The protein below binds the small molecule below.
Small molecule (SMILES): C[C@H](CCC(=O)O)[C@H]1CC[C@H]2[C@@H]3[C@H](O)C[C@@H]4C[C@H](O)CC[C@]4(C)[C@H]3C[C@H](O)[C@]12C

Binding-site contacts:
Ligand atom C4 contacts residue SER261 of chain 1.P at 3.8 Å.
Ligand atom O12 contacts residue TRP259 of chain 1.P at 2.3 Å (h-bond).
Ligand atom O12 contacts residue GLY260 of chain 1.P at 4.3 Å.
Ligand atom C24 contacts residue TRP258 of chain 1.P at 4.0 Å (hydrophobic).
Ligand atom O25 contacts residue TRP258 of chain 1.P at 3.2 Å.
Ligand atom O25 contacts residue VAL254 of chain 1.P at 4.0 Å.
Ligand atom C3 contacts residue SER261 of chain 1.P at 3.5 Å.
Ligand atom C14 contacts residue TRP258 of chain 1.P at 4.4 Å (hydrophobic).
Ligand atom O25 contacts residue TRP259 of chain 1.P at 4.1 Å.
Ligand atom C9 contacts residue SER261 of chain 1.P at 3.5 Å.
Ligand atom C14 contacts residue SER261 of chain 1.P at 4.5 Å.
Ligand atom C23 contacts residue TRP258 of chain 1.P at 4.5 Å (hydrophobic).
Ligand atom C21 contacts residue TRP259 of chain 1.P at 3.4 Å (hydrophobic).
Ligand atom O3 contacts residue PRO117 of chain 1.P at 3.6 Å.
Ligand atom C10 contacts residue SER261 of chain 1.P at 4.2 Å.
Ligand atom C12 contacts residue TRP259 of chain 1.P at 3.6 Å (hydrophobic).
Ligand atom O12 contacts residue TRP258 of chain 1.P at 3.9 Å.
Ligand atom O3 contacts residue SER261 of chain 1.P at 2.7 Å (h-bond).
Ligand atom C22 contacts residue TRP258 of chain 1.P at 3.7 Å (hydrophobic).
Ligand atom C16 contacts residue TRP258 of chain 1.P at 3.1 Å (hydrophobic).
Ligand atom O26 contacts residue VAL254 of chain 1.P at 4.3 Å.
Ligand atom C2 contacts residue PRO117 of chain 1.P at 3.6 Å (hydrophobic).
Ligand atom C11 contacts residue SER261 of chain 1.P at 3.8 Å.
Ligand atom C15 contacts residue TRP258 of chain 1.P at 4.1 Å (hydrophobic).
Ligand atom C2 contacts residue TRP116 of chain 1.P at 3.9 Å (hydrophobic).
Ligand atom C17 contacts residue TRP258 of chain 1.P at 4.2 Å (hydrophobic).
Ligand atom O7 contacts residue SER261 of chain 1.P at 4.1 Å.
Ligand atom C3 contacts residue PRO117 of chain 1.P at 4.2 Å (hydrophobic).
Ligand atom C17 contacts residue TRP259 of chain 1.P at 4.1 Å (hydrophobic).
Ligand atom C1 contacts residue TRP116 of chain 1.P at 4.4 Å (hydrophobic).
Ligand atom O26 contacts residue TRP258 of chain 1.P at 4.2 Å.
Ligand atom C1 contacts residue SER261 of chain 1.P at 3.9 Å.
Ligand atom O12 contacts residue SER261 of chain 1.P at 4.3 Å.
Ligand atom C11 contacts residue TRP259 of chain 1.P at 4.1 Å (hydrophobic).
Ligand atom C2 contacts residue SER261 of chain 1.P at 3.0 Å.

Sequence of chain 1.P:
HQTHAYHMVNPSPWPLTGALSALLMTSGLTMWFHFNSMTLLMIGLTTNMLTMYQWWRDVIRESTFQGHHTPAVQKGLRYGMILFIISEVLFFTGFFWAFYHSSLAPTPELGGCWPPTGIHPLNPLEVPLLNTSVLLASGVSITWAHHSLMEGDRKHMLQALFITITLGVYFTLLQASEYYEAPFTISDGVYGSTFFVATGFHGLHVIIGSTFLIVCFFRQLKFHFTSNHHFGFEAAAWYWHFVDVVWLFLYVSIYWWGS